Sequence of chain 1.I:
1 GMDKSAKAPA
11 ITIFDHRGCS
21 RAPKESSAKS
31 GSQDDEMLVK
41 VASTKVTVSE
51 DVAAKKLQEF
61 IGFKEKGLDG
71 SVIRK

Sequence of chain 1.K:
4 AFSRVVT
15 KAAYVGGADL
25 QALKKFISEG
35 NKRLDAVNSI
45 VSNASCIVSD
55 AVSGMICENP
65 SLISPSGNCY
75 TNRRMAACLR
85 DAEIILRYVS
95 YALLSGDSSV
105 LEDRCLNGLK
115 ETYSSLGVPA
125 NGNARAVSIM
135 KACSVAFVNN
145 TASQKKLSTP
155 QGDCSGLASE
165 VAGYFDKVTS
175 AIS

Sequence of chain 1.L:
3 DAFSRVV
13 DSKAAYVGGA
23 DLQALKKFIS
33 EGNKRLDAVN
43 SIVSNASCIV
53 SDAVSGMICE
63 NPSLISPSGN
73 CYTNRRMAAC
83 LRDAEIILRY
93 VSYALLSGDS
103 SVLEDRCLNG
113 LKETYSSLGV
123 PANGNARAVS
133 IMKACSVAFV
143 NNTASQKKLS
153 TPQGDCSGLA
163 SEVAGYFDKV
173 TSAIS

Binding-site contacts:
Ligand atom CBA contacts residue HIS66 of chain 1.J at 3.6 Å.
Ligand atom CMA contacts residue LYS67 of chain 1.J at 3.3 Å.
Ligand atom O2B contacts residue ARG21 of chain 1.I at 3.6 Å (salt-bridge).
Ligand atom CMD contacts residue PHE14 of chain 1.I at 3.5 Å (hydrophobic).
Ligand atom C4D contacts residue PRO23 of chain 1.I at 3.4 Å (hydrophobic).
Ligand atom CAD contacts residue MET37 of chain 1.I at 3.2 Å (hydrophobic).
Ligand atom O1B contacts residue ARG21 of chain 1.I at 3.4 Å (salt-bridge).
Ligand atom OD contacts residue PRO23 of chain 1.I at 3.3 Å.
Ligand atom C2D contacts residue LEU38 of chain 1.I at 3.4 Å (hydrophobic).
Ligand atom O1C contacts residue LYS40 of chain 1.I at 3.3 Å (salt-bridge).
Ligand atom CMB contacts residue ILE67 of chain 1.L at 3.2 Å (hydrophobic).
Ligand atom CMD contacts residue LEU38 of chain 1.I at 3.5 Å (hydrophobic).
Ligand atom CAA contacts residue CYS19 of chain 1.I at 1.8 Å (hydrophobic).
Ligand atom OD contacts residue LEU38 of chain 1.I at 3.5 Å.
Ligand atom O2B contacts residue PRO69 of chain 1.L at 3.4 Å.
Ligand atom CHC contacts residue PHE14 of chain 1.I at 3.5 Å (hydrophobic).
Ligand atom CMD contacts residue GLU36 of chain 1.I at 3.5 Å.
Ligand atom CHB contacts residue ARG21 of chain 1.I at 3.6 Å.
Ligand atom C2A contacts residue CYS19 of chain 1.I at 3.6 Å (hydrophobic).
Ligand atom CBA contacts residue CYS19 of chain 1.I at 2.8 Å (hydrophobic).
Ligand atom CHA contacts residue CYS19 of chain 1.I at 3.6 Å (hydrophobic).
Ligand atom OD contacts residue LYS24 of chain 1.I at 3.2 Å (salt-bridge).
Ligand atom CAD contacts residue PRO23 of chain 1.I at 3.5 Å (hydrophobic).
Ligand atom CBB contacts residue ILE67 of chain 1.L at 3.6 Å (hydrophobic).
Ligand atom C2A contacts residue PRO64 of chain 1.L at 3.6 Å (hydrophobic).
Ligand atom CBD contacts residue ASP35 of chain 1.I at 3.3 Å.
Ligand atom C3D contacts residue LEU38 of chain 1.I at 3.4 Å (hydrophobic).
Ligand atom OD contacts residue GLU25 of chain 1.I at 3.1 Å (salt-bridge).
Ligand atom CMC contacts residue TYR18 of chain 1.K at 3.6 Å (hydrophobic).
Ligand atom CBD contacts residue MET37 of chain 1.I at 3.4 Å (hydrophobic).
Ligand atom C3D contacts residue PRO23 of chain 1.I at 3.4 Å (hydrophobic).
Ligand atom C4A contacts residue ARG21 of chain 1.I at 3.6 Å.
Ligand atom C4D contacts residue LEU38 of chain 1.I at 3.4 Å (hydrophobic).
Ligand atom CMA contacts residue SER20 of chain 1.I at 3.4 Å.
Ligand atom OA contacts residue SER65 of chain 1.L at 3.5 Å.
Ligand atom C4A contacts residue CYS19 of chain 1.I at 3.3 Å (hydrophobic).
Ligand atom CMD contacts residue MET37 of chain 1.I at 3.6 Å (hydrophobic).
Ligand atom C3A contacts residue CYS19 of chain 1.I at 2.6 Å (hydrophobic).
Ligand atom CAD contacts residue ASP35 of chain 1.I at 3.4 Å.
Ligand atom ND contacts residue GLU25 of chain 1.I at 3.0 Å (salt-bridge).

A protein and the small-molecule ligand that binds it are described below.
Small molecule (SMILES): C=CC1=C(C)[C@@H](CC2=N/C(=C\c3[nH]c(/C=C4\NC(=O)C(C)=C4C=C)c(C)c3CCC(=O)O)C(CCC(=O)O)=C2C)NC1=O

Sequence of chain 1.J:
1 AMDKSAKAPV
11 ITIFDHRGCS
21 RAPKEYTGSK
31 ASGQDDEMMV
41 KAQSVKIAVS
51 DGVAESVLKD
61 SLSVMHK